A small-molecule ligand and the protein it binds are described below.
Small molecule (SMILES): O=C(O)C[C@H](Nc1ncnc2c1ncn2[C@@H]1O[C@H](COP(=O)(O)O)[C@@H](O)[C@H]1O)C(=O)O

Sequence of chain 2.A:
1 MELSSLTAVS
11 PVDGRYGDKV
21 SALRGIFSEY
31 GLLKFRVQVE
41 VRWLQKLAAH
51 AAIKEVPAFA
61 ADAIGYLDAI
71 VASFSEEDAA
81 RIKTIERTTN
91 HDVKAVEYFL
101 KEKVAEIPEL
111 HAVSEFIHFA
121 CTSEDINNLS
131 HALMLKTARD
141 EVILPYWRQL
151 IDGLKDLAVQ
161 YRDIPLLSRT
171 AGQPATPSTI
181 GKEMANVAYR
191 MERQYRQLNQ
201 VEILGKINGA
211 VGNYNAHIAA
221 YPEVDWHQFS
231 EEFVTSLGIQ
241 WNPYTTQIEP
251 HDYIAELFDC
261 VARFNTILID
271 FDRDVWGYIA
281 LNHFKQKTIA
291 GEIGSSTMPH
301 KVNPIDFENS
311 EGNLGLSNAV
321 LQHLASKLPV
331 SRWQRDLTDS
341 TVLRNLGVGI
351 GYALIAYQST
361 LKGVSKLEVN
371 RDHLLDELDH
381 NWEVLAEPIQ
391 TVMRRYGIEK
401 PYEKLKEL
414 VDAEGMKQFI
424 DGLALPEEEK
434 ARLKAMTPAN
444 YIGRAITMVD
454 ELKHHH

Sequence of chain 1.A:
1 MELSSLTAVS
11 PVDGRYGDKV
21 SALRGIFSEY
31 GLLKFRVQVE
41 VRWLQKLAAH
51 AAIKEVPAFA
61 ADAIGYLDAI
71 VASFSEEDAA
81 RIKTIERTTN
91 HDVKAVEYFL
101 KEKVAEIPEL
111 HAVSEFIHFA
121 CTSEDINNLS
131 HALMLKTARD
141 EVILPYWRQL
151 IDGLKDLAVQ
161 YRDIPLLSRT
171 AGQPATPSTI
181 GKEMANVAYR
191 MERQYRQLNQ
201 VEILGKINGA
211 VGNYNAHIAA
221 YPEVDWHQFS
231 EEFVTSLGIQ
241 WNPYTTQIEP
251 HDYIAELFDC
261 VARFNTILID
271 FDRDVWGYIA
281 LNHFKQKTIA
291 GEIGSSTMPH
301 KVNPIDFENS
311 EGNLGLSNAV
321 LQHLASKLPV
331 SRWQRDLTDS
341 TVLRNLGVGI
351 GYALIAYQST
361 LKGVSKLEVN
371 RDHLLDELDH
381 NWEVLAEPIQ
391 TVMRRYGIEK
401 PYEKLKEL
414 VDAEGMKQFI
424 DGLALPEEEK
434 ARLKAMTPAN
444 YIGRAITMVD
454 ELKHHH

Binding-site contacts:
Ligand atom O67 contacts residue THR122 of chain 2.A at 2.7 Å (h-bond).
Ligand atom O2A contacts residue ARG344 of chain 2.A at 2.8 Å (salt-bridge).
Ligand atom O68 contacts residue HIS91 of chain 2.A at 3.0 Å (h-bond).
Ligand atom N7 contacts residue ASN303 of chain 2.B at 3.5 Å (h-bond).
Ligand atom O66 contacts residue THR170 of chain 1.A at 2.6 Å (h-bond).
Ligand atom O67 contacts residue SER123 of chain 2.A at 2.8 Å (h-bond).
Ligand atom O3' contacts residue ASP92 of chain 2.A at 3.1 Å (salt-bridge).
Ligand atom O2' contacts residue HIS91 of chain 2.A at 3.5 Å.
Ligand atom N1 contacts residue ARG335 of chain 2.A at 3.0 Å (salt-bridge).
Ligand atom O3' contacts residue ASN90 of chain 2.A at 3.6 Å (h-bond).
Ligand atom N6 contacts residue GLN247 of chain 2.A at 3.2 Å (h-bond).
Ligand atom O5' contacts residue ARG344 of chain 2.A at 3.5 Å (salt-bridge).
Ligand atom C2 contacts residue GLU124 of chain 2.A at 3.4 Å.
Ligand atom C64 contacts residue SER123 of chain 2.A at 3.4 Å.
Ligand atom O1A contacts residue ASN309 of chain 2.B at 3.3 Å (h-bond).
Ligand atom N1 contacts residue GLN247 of chain 2.A at 3.5 Å (h-bond).
Ligand atom O1A contacts residue ARG15 of chain 2.B at 2.9 Å (salt-bridge).
Ligand atom O1A contacts residue ARG344 of chain 2.A at 3.6 Å.
Ligand atom PA contacts residue ASN309 of chain 2.B at 3.6 Å.
Ligand atom C62 contacts residue ASN303 of chain 2.B at 3.6 Å.
Ligand atom O66 contacts residue LYS301 of chain 2.B at 3.2 Å (salt-bridge).
Ligand atom O5' contacts residue ARG15 of chain 2.B at 3.4 Å (salt-bridge).
Ligand atom PA contacts residue ARG344 of chain 2.A at 3.6 Å.
Ligand atom PA contacts residue TYR16 of chain 2.B at 3.4 Å.
Ligand atom O3A contacts residue ASN309 of chain 2.B at 2.8 Å (h-bond).
Ligand atom O2A contacts residue THR341 of chain 2.A at 3.3 Å (h-bond).
Ligand atom C62 contacts residue LYS301 of chain 2.B at 3.3 Å.
Ligand atom O68 contacts residue SER123 of chain 2.A at 2.8 Å (h-bond).
Ligand atom O66 contacts residue GLN247 of chain 2.A at 2.9 Å (h-bond).
Ligand atom O1A contacts residue TYR16 of chain 2.B at 2.5 Å (h-bond).
Ligand atom C2 contacts residue SER123 of chain 2.A at 3.6 Å.
Ligand atom O65 contacts residue LYS301 of chain 2.B at 2.7 Å (salt-bridge).
Ligand atom O66 contacts residue MET298 of chain 2.B at 3.0 Å.
Ligand atom O2A contacts residue SER340 of chain 2.A at 2.6 Å (h-bond).
Ligand atom O3' contacts residue HIS91 of chain 2.A at 3.4 Å.
Ligand atom C5' contacts residue SER340 of chain 2.A at 3.3 Å.
Ligand atom O65 contacts residue ASN303 of chain 2.B at 2.6 Å (h-bond).
Ligand atom C2 contacts residue ARG335 of chain 2.A at 3.6 Å.
Ligand atom O2A contacts residue TYR16 of chain 2.B at 3.5 Å (h-bond).
Ligand atom O2' contacts residue ASN90 of chain 2.A at 2.8 Å (h-bond).

Sequence of chain 2.B:
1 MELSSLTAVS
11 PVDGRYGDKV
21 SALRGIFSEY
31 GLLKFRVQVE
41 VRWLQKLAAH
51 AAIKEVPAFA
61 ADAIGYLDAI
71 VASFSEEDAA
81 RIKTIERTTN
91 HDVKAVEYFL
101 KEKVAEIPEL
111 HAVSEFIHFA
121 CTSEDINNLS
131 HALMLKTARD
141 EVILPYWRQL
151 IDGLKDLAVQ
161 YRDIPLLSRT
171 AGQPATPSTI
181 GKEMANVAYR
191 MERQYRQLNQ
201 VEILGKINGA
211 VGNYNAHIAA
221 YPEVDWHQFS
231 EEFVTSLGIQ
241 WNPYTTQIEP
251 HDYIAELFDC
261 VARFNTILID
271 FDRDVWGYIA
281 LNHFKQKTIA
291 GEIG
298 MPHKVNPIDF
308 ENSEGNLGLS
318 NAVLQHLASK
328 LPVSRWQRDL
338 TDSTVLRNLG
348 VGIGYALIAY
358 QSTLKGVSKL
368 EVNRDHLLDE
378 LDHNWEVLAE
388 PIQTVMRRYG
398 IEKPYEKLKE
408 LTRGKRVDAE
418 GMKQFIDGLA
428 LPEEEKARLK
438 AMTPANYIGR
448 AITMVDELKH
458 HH